This protein binds this small molecule.
Small molecule (SMILES): CC(=O)N[C@H]1[C@H]([C@H](O)[C@H](O)CO)O[C@@](O[C@H]2[C@@H](O)[C@@H](CO)O[C@@H](O[C@H]3[C@H](O)[C@@H](O)[C@H](O)O[C@@H]3CO)[C@@H]2O)(C(=O)O)C[C@@H]1O

Sequence of chain 8.B:
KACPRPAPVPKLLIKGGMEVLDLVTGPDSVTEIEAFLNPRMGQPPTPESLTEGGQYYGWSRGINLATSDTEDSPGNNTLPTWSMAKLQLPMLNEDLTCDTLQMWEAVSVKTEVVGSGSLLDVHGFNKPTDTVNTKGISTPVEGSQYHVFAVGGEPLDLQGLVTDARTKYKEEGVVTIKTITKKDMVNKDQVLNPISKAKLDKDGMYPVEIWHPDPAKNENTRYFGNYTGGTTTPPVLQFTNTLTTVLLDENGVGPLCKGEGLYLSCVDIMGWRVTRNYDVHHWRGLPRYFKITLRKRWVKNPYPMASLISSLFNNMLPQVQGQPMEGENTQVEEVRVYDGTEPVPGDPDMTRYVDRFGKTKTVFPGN

Sequence of chain 8.A:
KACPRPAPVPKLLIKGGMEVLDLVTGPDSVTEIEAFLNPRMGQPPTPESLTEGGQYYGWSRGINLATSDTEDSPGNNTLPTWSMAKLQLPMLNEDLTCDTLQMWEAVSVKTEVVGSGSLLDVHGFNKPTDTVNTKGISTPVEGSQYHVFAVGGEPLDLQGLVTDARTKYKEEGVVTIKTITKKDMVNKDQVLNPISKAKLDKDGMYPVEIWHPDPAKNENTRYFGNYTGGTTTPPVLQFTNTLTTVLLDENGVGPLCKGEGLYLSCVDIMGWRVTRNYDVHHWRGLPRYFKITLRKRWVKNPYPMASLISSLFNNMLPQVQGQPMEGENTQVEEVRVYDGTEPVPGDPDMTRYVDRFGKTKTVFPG

Binding-site contacts:
Ligand atom C10 contacts residue TYR72 of chain 8.A at 3.8 Å (hydrophobic).
Ligand atom C3 contacts residue ARG77 of chain 8.A at 3.8 Å.
Ligand atom O3 contacts residue GLY78 of chain 8.A at 3.6 Å.
Ligand atom C3 contacts residue GLY78 of chain 8.A at 3.7 Å.
Ligand atom O6 contacts residue ASN93 of chain 8.A at 2.9 Å (h-bond).
Ligand atom C6 contacts residue ASN93 of chain 8.A at 3.1 Å.
Ligand atom O10 contacts residue ASN293 of chain 8.A at 4.3 Å.
Ligand atom N5 contacts residue TYR72 of chain 8.A at 2.9 Å (h-bond).
Ligand atom C2 contacts residue GLY78 of chain 8.A at 4.1 Å.
Ligand atom C4 contacts residue VAL296 of chain 8.A at 4.2 Å (hydrophobic).
Ligand atom C3 contacts residue VAL296 of chain 8.A at 3.4 Å (hydrophobic).
Ligand atom C11 contacts residue TYR72 of chain 8.A at 3.9 Å (hydrophobic).
Ligand atom C1 contacts residue GLY78 of chain 8.A at 4.2 Å.
Ligand atom C4 contacts residue ARG77 of chain 8.A at 4.3 Å.
Ligand atom C6 contacts residue THR94 of chain 8.A at 3.9 Å.
Ligand atom O8 contacts residue ARG77 of chain 8.A at 3.3 Å (salt-bridge).
Ligand atom C11 contacts residue ASP85 of chain 8.B at 3.5 Å.
Ligand atom C4 contacts residue GLY78 of chain 8.A at 3.6 Å.
Ligand atom C6 contacts residue TYR72 of chain 8.A at 3.9 Å (hydrophobic).
Ligand atom O4 contacts residue GLY78 of chain 8.A at 3.3 Å.
Ligand atom O1A contacts residue TYR72 of chain 8.A at 3.7 Å.
Ligand atom O4 contacts residue ASN80 of chain 8.A at 4.1 Å.
Ligand atom O4 contacts residue THR291 of chain 8.A at 3.5 Å.
Ligand atom C3 contacts residue GLY78 of chain 8.A at 4.2 Å.
Ligand atom O4 contacts residue VAL296 of chain 8.A at 3.7 Å.
Ligand atom C4 contacts residue TYR72 of chain 8.A at 3.7 Å (hydrophobic).
Ligand atom O1B contacts residue TYR72 of chain 8.A at 4.1 Å.
Ligand atom O4 contacts residue ILE79 of chain 8.A at 3.7 Å.
Ligand atom C4 contacts residue HIS298 of chain 8.A at 3.6 Å.
Ligand atom C1 contacts residue TYR72 of chain 8.A at 4.1 Å (hydrophobic).
Ligand atom C5 contacts residue ASN93 of chain 8.A at 3.6 Å.
Ligand atom O1A contacts residue GLY78 of chain 8.A at 3.4 Å (h-bond).
Ligand atom O8 contacts residue TYR72 of chain 8.A at 3.9 Å.
Ligand atom O4 contacts residue HIS298 of chain 8.A at 2.7 Å (h-bond).
Ligand atom C3 contacts residue HIS298 of chain 8.A at 4.1 Å.
Ligand atom C5 contacts residue TYR72 of chain 8.A at 3.7 Å (hydrophobic).
Ligand atom O1A contacts residue ARG77 of chain 8.A at 3.1 Å.
Ligand atom O1B contacts residue ARG77 of chain 8.A at 3.0 Å (salt-bridge).
Ligand atom O4 contacts residue TYR72 of chain 8.A at 4.2 Å.
Ligand atom C1 contacts residue ARG77 of chain 8.A at 3.5 Å.